Binding-site contacts:
Ligand atom C2 contacts residue ASN215 of chain 1.I at 2.5 Å.
Ligand atom N2 contacts residue ASN215 of chain 1.I at 2.9 Å (h-bond).
Ligand atom O5 contacts residue ASN380 of chain 1.H at 3.3 Å (h-bond).
Ligand atom C6 contacts residue ASN380 of chain 1.H at 3.3 Å.
Ligand atom C4 contacts residue ASN380 of chain 1.H at 3.9 Å.
Ligand atom C4 contacts residue ASN215 of chain 1.I at 4.3 Å.
Ligand atom C5 contacts residue ASN380 of chain 1.H at 3.7 Å.
Ligand atom O6 contacts residue ASN380 of chain 1.H at 3.5 Å (h-bond).
Ligand atom O6 contacts residue HIS363 of chain 1.H at 4.0 Å.
Ligand atom C7 contacts residue ASN213 of chain 1.I at 3.6 Å.
Ligand atom O7 contacts residue TYR253 of chain 1.I at 3.8 Å.
Ligand atom C1 contacts residue ASN215 of chain 1.I at 1.4 Å.
Ligand atom O5 contacts residue ASN215 of chain 1.I at 2.5 Å (h-bond).
Ligand atom C5 contacts residue ASN215 of chain 1.I at 3.7 Å.
Ligand atom C7 contacts residue ASN215 of chain 1.I at 3.5 Å.
Ligand atom C8 contacts residue ASN215 of chain 1.I at 3.8 Å.
Ligand atom O3 contacts residue ASP382 of chain 1.H at 4.2 Å.
Ligand atom O7 contacts residue ASN213 of chain 1.I at 3.0 Å.
Ligand atom O3 contacts residue ASN213 of chain 1.I at 3.9 Å.
Ligand atom C3 contacts residue ASN215 of chain 1.I at 3.8 Å.
Ligand atom C1 contacts residue ASN380 of chain 1.H at 4.5 Å.
Ligand atom O7 contacts residue ASN215 of chain 1.I at 4.4 Å.
Ligand atom N2 contacts residue PHE214 of chain 1.I at 4.2 Å.
Ligand atom C2 contacts residue ASN213 of chain 1.I at 4.4 Å.
Ligand atom N2 contacts residue ASN213 of chain 1.I at 3.4 Å.

Sequence of chain 1.I:
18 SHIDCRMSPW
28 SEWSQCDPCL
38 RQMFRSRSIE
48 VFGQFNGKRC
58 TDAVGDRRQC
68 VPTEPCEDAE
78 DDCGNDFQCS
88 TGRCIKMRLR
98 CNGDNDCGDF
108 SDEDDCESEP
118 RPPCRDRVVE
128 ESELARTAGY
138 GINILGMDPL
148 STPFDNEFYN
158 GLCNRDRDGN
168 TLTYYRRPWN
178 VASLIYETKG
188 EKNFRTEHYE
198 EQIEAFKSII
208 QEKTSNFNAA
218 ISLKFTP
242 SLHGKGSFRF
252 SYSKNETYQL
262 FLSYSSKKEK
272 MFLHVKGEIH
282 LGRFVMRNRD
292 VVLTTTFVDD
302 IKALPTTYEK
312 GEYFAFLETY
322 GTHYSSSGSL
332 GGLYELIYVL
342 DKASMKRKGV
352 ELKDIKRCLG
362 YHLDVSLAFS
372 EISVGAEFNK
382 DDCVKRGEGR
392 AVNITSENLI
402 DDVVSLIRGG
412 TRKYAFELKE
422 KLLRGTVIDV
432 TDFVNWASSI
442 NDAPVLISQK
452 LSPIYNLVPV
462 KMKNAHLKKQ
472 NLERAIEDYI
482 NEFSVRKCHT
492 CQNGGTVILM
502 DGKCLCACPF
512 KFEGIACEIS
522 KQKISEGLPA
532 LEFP

Sequence of chain 1.H:
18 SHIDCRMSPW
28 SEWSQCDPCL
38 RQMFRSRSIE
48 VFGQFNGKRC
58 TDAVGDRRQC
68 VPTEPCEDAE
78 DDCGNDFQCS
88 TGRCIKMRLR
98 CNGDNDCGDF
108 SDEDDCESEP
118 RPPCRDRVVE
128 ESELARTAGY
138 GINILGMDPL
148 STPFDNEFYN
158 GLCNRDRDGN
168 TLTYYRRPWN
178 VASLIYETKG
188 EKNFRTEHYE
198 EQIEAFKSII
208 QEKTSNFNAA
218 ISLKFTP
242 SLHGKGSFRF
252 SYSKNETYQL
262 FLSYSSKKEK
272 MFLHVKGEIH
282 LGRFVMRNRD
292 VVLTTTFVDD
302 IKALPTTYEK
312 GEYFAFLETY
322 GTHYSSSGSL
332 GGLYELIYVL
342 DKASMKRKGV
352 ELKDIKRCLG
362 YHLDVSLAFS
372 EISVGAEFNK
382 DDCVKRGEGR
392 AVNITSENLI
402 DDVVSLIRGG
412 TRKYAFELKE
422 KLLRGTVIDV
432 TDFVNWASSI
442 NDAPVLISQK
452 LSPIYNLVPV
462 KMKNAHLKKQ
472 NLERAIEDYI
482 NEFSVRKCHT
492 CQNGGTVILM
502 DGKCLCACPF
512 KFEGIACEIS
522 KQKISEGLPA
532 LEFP

A small-molecule ligand and the protein it binds are described below.
Small molecule (SMILES): CC(=O)N[C@@H]1[C@@H](O)[C@H](O)[C@@H](CO)O[C@H]1O